This small molecule binds to this protein.
Small molecule (SMILES): C=CC[NH+](Cc1ccccc1C(=O)N[C@H](C)CC)Cc1ccc2c(c1C(=O)O)OC[C@H](CCC(=O)O)O2

Sequence of chain 1.A:
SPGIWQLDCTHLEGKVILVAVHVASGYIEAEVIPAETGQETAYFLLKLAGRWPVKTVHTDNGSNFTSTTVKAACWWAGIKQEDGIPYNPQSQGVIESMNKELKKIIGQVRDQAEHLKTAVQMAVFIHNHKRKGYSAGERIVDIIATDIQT

Sequence of chain 1.B:
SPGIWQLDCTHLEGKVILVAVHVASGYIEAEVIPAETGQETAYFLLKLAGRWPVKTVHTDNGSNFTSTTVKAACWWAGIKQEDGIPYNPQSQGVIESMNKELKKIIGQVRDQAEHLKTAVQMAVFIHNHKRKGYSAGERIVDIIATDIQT

Binding-site contacts:
Ligand atom C1 contacts residue GLN139 of chain 1.B at 3.5 Å.
Ligand atom N32 contacts residue GLN139 of chain 1.B at 2.8 Å (h-bond).
Ligand atom C7 contacts residue GLN139 of chain 1.B at 3.5 Å.
Ligand atom O35 contacts residue GLU67 of chain 1.A at 3.2 Å.
Ligand atom C14 contacts residue GLN66 of chain 1.A at 3.7 Å.
Ligand atom C1 contacts residue ALA140 of chain 1.B at 3.5 Å (hydrophobic).
Ligand atom C15 contacts residue GLN139 of chain 1.B at 3.7 Å.
Ligand atom O40 contacts residue GLN66 of chain 1.A at 3.6 Å.
Ligand atom O34 contacts residue HIS142 of chain 1.B at 2.9 Å (h-bond).
Ligand atom O34 contacts residue THR145 of chain 1.B at 2.7 Å (h-bond).
Ligand atom C29 contacts residue TYR70 of chain 1.A at 3.8 Å (hydrophobic).
Ligand atom C25 contacts residue GLN66 of chain 1.A at 3.8 Å.
Ligand atom C2 contacts residue GLU141 of chain 1.B at 3.8 Å.
Ligand atom C16 contacts residue HIS142 of chain 1.B at 3.8 Å.
Ligand atom C16 contacts residue GLU141 of chain 1.B at 3.4 Å.
Ligand atom C8 contacts residue THR145 of chain 1.B at 3.5 Å.
Ligand atom C6 contacts residue GLN66 of chain 1.A at 3.5 Å.
Ligand atom C3 contacts residue ALA140 of chain 1.B at 3.7 Å (hydrophobic).
Ligand atom C16 contacts residue THR145 of chain 1.B at 3.5 Å.
Ligand atom C12 contacts residue GLN66 of chain 1.A at 3.7 Å.
Ligand atom O38 contacts residue GLU67 of chain 1.A at 3.8 Å.
Ligand atom C20 contacts residue GLN139 of chain 1.B at 3.3 Å.
Ligand atom C3 contacts residue GLN139 of chain 1.B at 3.0 Å.
Ligand atom O34 contacts residue GLU141 of chain 1.B at 3.2 Å (salt-bridge).
Ligand atom O37 contacts residue ALA140 of chain 1.B at 3.8 Å.
Ligand atom C1 contacts residue ASP138 of chain 1.B at 3.7 Å.
Ligand atom O39 contacts residue HIS142 of chain 1.B at 3.1 Å.
Ligand atom C17 contacts residue GLU67 of chain 1.A at 3.5 Å.
Ligand atom C28 contacts residue GLN66 of chain 1.A at 3.8 Å.
Ligand atom O40 contacts residue TYR70 of chain 1.A at 3.3 Å.
Ligand atom O39 contacts residue THR145 of chain 1.B at 2.9 Å (h-bond).
Ligand atom C23 contacts residue THR145 of chain 1.B at 3.1 Å.
Ligand atom O35 contacts residue GLN66 of chain 1.A at 3.4 Å.
Ligand atom C12 contacts residue THR145 of chain 1.B at 3.1 Å.
Ligand atom O37 contacts residue GLU141 of chain 1.B at 2.9 Å (salt-bridge).
Ligand atom O34 contacts residue ALA140 of chain 1.B at 3.4 Å.
Ligand atom C29 contacts residue GLU67 of chain 1.A at 3.4 Å.
Ligand atom C19 contacts residue MET149 of chain 1.B at 3.3 Å (hydrophobic).
Ligand atom C13 contacts residue GLN66 of chain 1.A at 3.7 Å.
Ligand atom C11 contacts residue GLN66 of chain 1.A at 3.7 Å.